This small molecule binds to this protein.
Small molecule (SMILES): C[C@H](O)[C@H](N)[C@@H]1O[C@](O)(C(=O)O)C[C@H](O)[C@@H]1N

Binding-site contacts:
Ligand atom O6 contacts residue P8E1 of chain 1.IJ at 4.3 Å.
Ligand atom C4 contacts residue SER401 of chain 1.O at 3.7 Å.
Ligand atom C1 contacts residue P8E1 of chain 1.IJ at 4.3 Å.
Ligand atom C5 contacts residue P8E1 of chain 1.FJ at 3.9 Å.
Ligand atom C7 contacts residue SER401 of chain 1.O at 3.9 Å.
Ligand atom O1A contacts residue P8E1 of chain 1.IJ at 3.6 Å.
Ligand atom C2 contacts residue SER401 of chain 1.O at 1.4 Å.
Ligand atom O1A contacts residue SER399 of chain 1.O at 4.5 Å.
Ligand atom O8 contacts residue SER401 of chain 1.O at 4.1 Å.
Ligand atom C9 contacts residue SER401 of chain 1.O at 3.8 Å.
Ligand atom C6 contacts residue P8E1 of chain 1.FJ at 4.0 Å.
Ligand atom O1B contacts residue SER399 of chain 1.O at 3.0 Å (h-bond).
Ligand atom C2 contacts residue SER399 of chain 1.O at 4.2 Å.
Ligand atom C8 contacts residue SER401 of chain 1.O at 4.2 Å.
Ligand atom C6 contacts residue SER401 of chain 1.O at 2.8 Å.
Ligand atom C9 contacts residue VAL419 of chain 1.O at 3.8 Å (hydrophobic).
Ligand atom O1A contacts residue SER401 of chain 1.O at 3.1 Å (h-bond).
Ligand atom C3 contacts residue SER401 of chain 1.O at 2.6 Å.
Ligand atom C2 contacts residue ALA402 of chain 1.O at 4.1 Å (hydrophobic).
Ligand atom C4 contacts residue P8E1 of chain 1.FJ at 3.4 Å.
Ligand atom C5 contacts residue SER401 of chain 1.O at 3.8 Å.
Ligand atom O8 contacts residue P8E1 of chain 1.FJ at 4.4 Å.
Ligand atom O6 contacts residue SER401 of chain 1.O at 1.6 Å (h-bond).
Ligand atom C3 contacts residue ALA402 of chain 1.O at 4.2 Å (hydrophobic).
Ligand atom C3 contacts residue P8E1 of chain 1.FJ at 3.4 Å.
Ligand atom N5 contacts residue SER401 of chain 1.O at 4.3 Å.
Ligand atom O1B contacts residue SER401 of chain 1.O at 3.3 Å.
Ligand atom C1 contacts residue SER401 of chain 1.O at 2.6 Å.
Ligand atom C1 contacts residue SER399 of chain 1.O at 3.7 Å.

Sequence of chain 1.O:
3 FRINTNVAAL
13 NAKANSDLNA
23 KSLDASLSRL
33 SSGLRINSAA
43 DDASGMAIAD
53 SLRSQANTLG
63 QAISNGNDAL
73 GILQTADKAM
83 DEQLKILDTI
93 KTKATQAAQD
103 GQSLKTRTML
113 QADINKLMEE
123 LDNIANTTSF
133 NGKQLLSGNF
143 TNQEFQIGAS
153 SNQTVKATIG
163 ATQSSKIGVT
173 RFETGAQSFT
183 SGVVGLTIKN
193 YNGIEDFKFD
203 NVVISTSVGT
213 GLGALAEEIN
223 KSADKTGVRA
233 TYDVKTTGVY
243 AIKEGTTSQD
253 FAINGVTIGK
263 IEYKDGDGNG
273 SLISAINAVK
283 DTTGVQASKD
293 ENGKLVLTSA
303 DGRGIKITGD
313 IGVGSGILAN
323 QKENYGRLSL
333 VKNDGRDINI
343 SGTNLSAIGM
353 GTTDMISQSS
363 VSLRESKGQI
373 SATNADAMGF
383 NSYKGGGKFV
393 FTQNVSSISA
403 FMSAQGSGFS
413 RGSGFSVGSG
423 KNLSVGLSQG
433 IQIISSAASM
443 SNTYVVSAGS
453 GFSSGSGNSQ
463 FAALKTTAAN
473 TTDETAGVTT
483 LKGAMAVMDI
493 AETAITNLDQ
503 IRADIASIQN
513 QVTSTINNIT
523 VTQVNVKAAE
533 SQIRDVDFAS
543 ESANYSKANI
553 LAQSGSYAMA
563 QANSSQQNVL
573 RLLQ